The protein below binds the small molecule below.
Small molecule (SMILES): CC(=O)N[C@@H]1[C@@H](O)[C@H](O)[C@@H](CO)O[C@H]1O

Binding-site contacts:
Ligand atom O7 contacts residue THR1097 of chain 1.A at 3.2 Å (h-bond).
Ligand atom C7 contacts residue ASN1095 of chain 1.A at 3.5 Å.
Ligand atom C5 contacts residue PHE1100 of chain 1.A at 4.3 Å (hydrophobic).
Ligand atom C6 contacts residue HIS1098 of chain 1.A at 4.2 Å.
Ligand atom O5 contacts residue ASN1095 of chain 1.A at 2.4 Å (h-bond).
Ligand atom O5 contacts residue PHE1100 of chain 1.A at 3.9 Å.
Ligand atom C8 contacts residue ASN1095 of chain 1.A at 4.5 Å.
Ligand atom C5 contacts residue THR1097 of chain 1.A at 4.3 Å.
Ligand atom C5 contacts residue ASN1095 of chain 1.A at 3.7 Å.
Ligand atom C1 contacts residue ASN1095 of chain 1.A at 1.4 Å.
Ligand atom C4 contacts residue ASN1095 of chain 1.A at 4.3 Å.
Ligand atom O7 contacts residue ASN1095 of chain 1.A at 3.7 Å.
Ligand atom O7 contacts residue GLY1096 of chain 1.A at 4.4 Å.
Ligand atom C7 contacts residue THR1097 of chain 1.A at 4.4 Å.
Ligand atom O6 contacts residue PHE1100 of chain 1.A at 4.2 Å.
Ligand atom C6 contacts residue PHE1100 of chain 1.A at 3.4 Å (hydrophobic).
Ligand atom C3 contacts residue ASN1095 of chain 1.A at 3.8 Å.
Ligand atom N2 contacts residue ASN1095 of chain 1.A at 2.8 Å (h-bond).
Ligand atom C2 contacts residue ASN1095 of chain 1.A at 2.4 Å.
Ligand atom C5 contacts residue HIS1098 of chain 1.A at 4.0 Å.
Ligand atom C3 contacts residue THR1097 of chain 1.A at 4.5 Å.
Ligand atom C1 contacts residue THR1097 of chain 1.A at 4.3 Å.

Sequence of chain 1.A:
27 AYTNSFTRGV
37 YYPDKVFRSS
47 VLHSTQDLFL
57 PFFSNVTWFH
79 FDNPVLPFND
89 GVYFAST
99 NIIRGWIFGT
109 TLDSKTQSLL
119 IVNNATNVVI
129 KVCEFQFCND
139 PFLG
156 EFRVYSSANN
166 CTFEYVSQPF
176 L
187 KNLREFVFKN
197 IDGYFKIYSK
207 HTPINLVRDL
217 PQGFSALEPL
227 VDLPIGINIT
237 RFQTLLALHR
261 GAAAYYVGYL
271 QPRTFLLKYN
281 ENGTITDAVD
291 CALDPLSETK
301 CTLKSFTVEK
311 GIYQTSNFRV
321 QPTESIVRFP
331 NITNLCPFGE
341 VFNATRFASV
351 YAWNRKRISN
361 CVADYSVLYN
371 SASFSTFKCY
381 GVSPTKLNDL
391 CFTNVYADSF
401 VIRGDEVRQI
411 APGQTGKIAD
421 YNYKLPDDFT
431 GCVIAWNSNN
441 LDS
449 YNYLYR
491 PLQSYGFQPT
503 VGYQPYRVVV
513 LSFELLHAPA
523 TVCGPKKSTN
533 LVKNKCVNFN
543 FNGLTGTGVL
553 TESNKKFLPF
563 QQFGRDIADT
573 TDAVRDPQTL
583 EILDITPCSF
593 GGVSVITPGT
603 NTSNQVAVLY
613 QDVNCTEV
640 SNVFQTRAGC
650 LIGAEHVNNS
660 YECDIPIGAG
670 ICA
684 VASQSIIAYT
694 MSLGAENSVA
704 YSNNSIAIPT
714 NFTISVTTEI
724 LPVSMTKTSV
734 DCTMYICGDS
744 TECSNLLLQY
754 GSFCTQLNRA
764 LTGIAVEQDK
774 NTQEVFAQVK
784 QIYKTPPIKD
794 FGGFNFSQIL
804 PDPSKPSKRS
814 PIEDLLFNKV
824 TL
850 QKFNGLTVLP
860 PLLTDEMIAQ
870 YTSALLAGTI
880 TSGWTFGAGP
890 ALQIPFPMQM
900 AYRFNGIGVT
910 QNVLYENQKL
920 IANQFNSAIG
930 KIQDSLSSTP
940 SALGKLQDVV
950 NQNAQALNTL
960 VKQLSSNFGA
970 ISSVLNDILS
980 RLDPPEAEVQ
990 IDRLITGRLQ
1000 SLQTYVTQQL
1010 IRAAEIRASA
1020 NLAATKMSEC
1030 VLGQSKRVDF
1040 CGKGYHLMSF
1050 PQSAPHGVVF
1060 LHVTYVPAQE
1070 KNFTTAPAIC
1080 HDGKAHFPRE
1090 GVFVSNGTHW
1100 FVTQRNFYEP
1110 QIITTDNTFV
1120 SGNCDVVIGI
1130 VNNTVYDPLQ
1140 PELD